A small-molecule ligand and the protein it binds are described below.
Small molecule (SMILES): CC(=O)N[C@@H]1[C@@H](O)[C@H](O)[C@@H](CO)O[C@H]1O

Sequence of chain 1.A:
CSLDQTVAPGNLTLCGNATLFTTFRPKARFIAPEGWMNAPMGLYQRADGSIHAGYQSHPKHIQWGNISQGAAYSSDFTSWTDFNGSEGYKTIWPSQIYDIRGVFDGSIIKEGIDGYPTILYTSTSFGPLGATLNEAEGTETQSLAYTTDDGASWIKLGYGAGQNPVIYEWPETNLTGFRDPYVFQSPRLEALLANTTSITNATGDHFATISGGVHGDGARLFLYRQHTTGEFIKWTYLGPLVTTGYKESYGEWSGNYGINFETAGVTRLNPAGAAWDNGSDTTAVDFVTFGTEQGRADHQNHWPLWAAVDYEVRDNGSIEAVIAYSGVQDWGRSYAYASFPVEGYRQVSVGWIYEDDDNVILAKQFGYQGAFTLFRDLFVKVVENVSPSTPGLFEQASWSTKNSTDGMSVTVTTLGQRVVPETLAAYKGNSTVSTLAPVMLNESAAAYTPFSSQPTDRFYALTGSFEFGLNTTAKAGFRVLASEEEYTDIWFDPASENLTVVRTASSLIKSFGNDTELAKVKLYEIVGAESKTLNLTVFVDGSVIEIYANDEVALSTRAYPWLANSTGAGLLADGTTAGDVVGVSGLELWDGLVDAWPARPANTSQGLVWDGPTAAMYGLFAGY

Binding-site contacts:
Ligand atom C6 contacts residue PRO432 of chain 1.A at 4.2 Å (hydrophobic).
Ligand atom C1 contacts residue LEU511 of chain 1.A at 4.4 Å (hydrophobic).
Ligand atom O6 contacts residue LEU511 of chain 1.A at 3.8 Å.
Ligand atom C2 contacts residue ASN512 of chain 1.A at 2.4 Å.
Ligand atom C3 contacts residue ASN512 of chain 1.A at 3.8 Å.
Ligand atom N2 contacts residue ASN512 of chain 1.A at 3.0 Å (h-bond).
Ligand atom C6 contacts residue SER430 of chain 1.A at 3.6 Å.
Ligand atom C6 contacts residue GLU566 of chain 1.A at 3.7 Å.
Ligand atom O5 contacts residue LEU511 of chain 1.A at 3.7 Å.
Ligand atom O6 contacts residue SER430 of chain 1.A at 4.2 Å.
Ligand atom C4 contacts residue ASN512 of chain 1.A at 4.2 Å.
Ligand atom O4 contacts residue SER430 of chain 1.A at 4.2 Å.
Ligand atom O6 contacts residue GLU566 of chain 1.A at 2.8 Å (salt-bridge).
Ligand atom C7 contacts residue ASN512 of chain 1.A at 3.5 Å.
Ligand atom O7 contacts residue ASN512 of chain 1.A at 4.4 Å.
Ligand atom C1 contacts residue ASN512 of chain 1.A at 1.4 Å.
Ligand atom C8 contacts residue ASN512 of chain 1.A at 3.5 Å.
Ligand atom C5 contacts residue ASN512 of chain 1.A at 3.6 Å.
Ligand atom O5 contacts residue ASN512 of chain 1.A at 2.3 Å (h-bond).